Binding-site contacts:
Ligand atom C6 contacts residue TRP16 of chain 1.A at 3.6 Å (hydrophobic).
Ligand atom C5 contacts residue FCB1 of chain 1.C at 0.4 Å.
Ligand atom C6 contacts residue FCB1 of chain 1.C at 0.3 Å.
Ligand atom C4 contacts residue FCB1 of chain 1.C at 0.1 Å.
Ligand atom O3 contacts residue ASN232 of chain 1.A at 3.1 Å (h-bond).
Ligand atom C2 contacts residue ASN205 of chain 1.A at 4.0 Å.
Ligand atom O2 contacts residue LYS10 of chain 1.A at 3.0 Å (salt-bridge).
Ligand atom O2 contacts residue FCB1 of chain 1.C at 0.9 Å (h-bond).
Ligand atom C5 contacts residue TRP16 of chain 1.A at 3.9 Å (hydrophobic).
Ligand atom C3 contacts residue FCB1 of chain 1.C at 0.2 Å.
Ligand atom O5 contacts residue FCB1 of chain 1.C at 0.6 Å (h-bond).
Ligand atom O1 contacts residue PHE17 of chain 1.A at 3.9 Å.
Ligand atom C1 contacts residue ASP90 of chain 1.A at 3.5 Å.
Ligand atom C4 contacts residue ASN232 of chain 1.A at 3.3 Å.
Ligand atom C6 contacts residue ARG151 of chain 1.A at 3.9 Å.
Ligand atom O2 contacts residue MET204 of chain 1.A at 3.2 Å.
Ligand atom O1 contacts residue FCB1 of chain 1.C at 0.9 Å.
Ligand atom O4 contacts residue ASN232 of chain 1.A at 2.6 Å (h-bond).
Ligand atom O4 contacts residue ASN205 of chain 1.A at 3.7 Å.
Ligand atom O2 contacts residue ASN205 of chain 1.A at 3.8 Å.
Ligand atom O1 contacts residue LYS10 of chain 1.A at 3.2 Å (salt-bridge).
Ligand atom O3 contacts residue FCB1 of chain 1.C at 0.1 Å (h-bond).
Ligand atom O1 contacts residue ASP90 of chain 1.A at 2.7 Å (salt-bridge).
Ligand atom C3 contacts residue GLU14 of chain 1.A at 3.5 Å.
Ligand atom O1 contacts residue ASP89 of chain 1.A at 4.0 Å.
Ligand atom O3 contacts residue GLU14 of chain 1.A at 2.5 Å (salt-bridge).
Ligand atom C4 contacts residue ARG151 of chain 1.A at 3.9 Å.
Ligand atom C1 contacts residue ARG151 of chain 1.A at 3.3 Å.
Ligand atom C5 contacts residue ARG151 of chain 1.A at 3.8 Å.
Ligand atom O4 contacts residue FCB1 of chain 1.C at 0.2 Å (h-bond).
Ligand atom C2 contacts residue FCB1 of chain 1.C at 0.5 Å.
Ligand atom C6 contacts residue MET108 of chain 1.A at 3.6 Å (hydrophobic).
Ligand atom C2 contacts residue ARG151 of chain 1.A at 3.9 Å.
Ligand atom O4 contacts residue ARG151 of chain 1.A at 2.8 Å (salt-bridge).
Ligand atom C1 contacts residue LYS10 of chain 1.A at 3.8 Å.
Ligand atom C1 contacts residue FCB1 of chain 1.C at 0.6 Å.
Ligand atom C3 contacts residue ASN232 of chain 1.A at 3.9 Å.
Ligand atom O5 contacts residue ARG151 of chain 1.A at 2.6 Å (salt-bridge).
Ligand atom C2 contacts residue MET204 of chain 1.A at 3.8 Å (hydrophobic).
Ligand atom O3 contacts residue ASN205 of chain 1.A at 3.0 Å (h-bond).

Sequence of chain 1.A:
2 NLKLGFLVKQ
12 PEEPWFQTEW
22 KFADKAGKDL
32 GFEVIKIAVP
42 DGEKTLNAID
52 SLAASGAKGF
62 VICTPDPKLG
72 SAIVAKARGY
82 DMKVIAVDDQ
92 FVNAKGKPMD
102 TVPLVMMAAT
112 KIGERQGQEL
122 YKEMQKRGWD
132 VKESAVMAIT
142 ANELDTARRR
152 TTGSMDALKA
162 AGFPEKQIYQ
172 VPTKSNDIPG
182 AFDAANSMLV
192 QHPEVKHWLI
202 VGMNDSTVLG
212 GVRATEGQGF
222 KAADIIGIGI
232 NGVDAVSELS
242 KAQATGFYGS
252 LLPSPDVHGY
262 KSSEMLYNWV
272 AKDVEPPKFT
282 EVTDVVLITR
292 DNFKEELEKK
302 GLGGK

This small molecule binds to this protein.
Small molecule (SMILES): C[C@H]1O[C@H](O)[C@H](O)[C@@H](O)[C@H]1O